Sequence of chain 1.A:
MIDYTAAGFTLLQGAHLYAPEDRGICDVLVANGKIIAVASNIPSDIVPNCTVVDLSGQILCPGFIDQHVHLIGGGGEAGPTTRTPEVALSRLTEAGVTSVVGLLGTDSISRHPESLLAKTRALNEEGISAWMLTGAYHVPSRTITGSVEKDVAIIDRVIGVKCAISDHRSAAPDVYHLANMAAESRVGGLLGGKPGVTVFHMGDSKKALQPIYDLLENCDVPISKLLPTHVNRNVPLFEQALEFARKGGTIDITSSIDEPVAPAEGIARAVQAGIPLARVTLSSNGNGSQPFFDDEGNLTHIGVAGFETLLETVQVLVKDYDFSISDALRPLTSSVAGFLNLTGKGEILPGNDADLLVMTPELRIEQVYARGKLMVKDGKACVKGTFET

The protein below binds the small molecule below.
Small molecule (SMILES): N[C@@H](CC(=O)N[C@@H](Cc1cnc[nH]1)C(=O)O)C(=O)O

Binding-site contacts:
Ligand atom O2 contacts residue GLY288 of chain 1.A at 3.7 Å.
Ligand atom O4 contacts residue PRO291 of chain 1.A at 3.6 Å.
Ligand atom C4 contacts residue SER289 of chain 1.A at 3.8 Å.
Ligand atom C2 contacts residue SER289 of chain 1.A at 3.6 Å.
Ligand atom C7 contacts residue ARG169 of chain 1.A at 3.7 Å.
Ligand atom CD2 contacts residue ILE257 of chain 1.A at 3.8 Å (hydrophobic).
Ligand atom O3 contacts residue TYR137 of chain 1.A at 2.8 Å (h-bond).
Ligand atom C1 contacts residue GLU77 of chain 1.A at 3.6 Å.
Ligand atom O3 contacts residue HIS201 of chain 1.A at 3.6 Å (h-bond).
Ligand atom N1 contacts residue TYR137 of chain 1.A at 3.0 Å (h-bond).
Ligand atom O2 contacts residue GLY75 of chain 1.A at 2.7 Å (h-bond).
Ligand atom N2 contacts residue ASN285 of chain 1.A at 3.5 Å (h-bond).
Ligand atom O1 contacts residue THR106 of chain 1.A at 3.0 Å (h-bond).
Ligand atom C3 contacts residue SER289 of chain 1.A at 3.7 Å.
Ligand atom N1 contacts residue GLU77 of chain 1.A at 2.9 Å (salt-bridge).
Ligand atom C4 contacts residue GLY75 of chain 1.A at 3.5 Å.
Ligand atom O2 contacts residue SER289 of chain 1.A at 3.2 Å (h-bond).
Ligand atom O1 contacts residue GLY105 of chain 1.A at 3.6 Å.
Ligand atom C2 contacts residue ZN1 of chain 1.C at 3.5 Å.
Ligand atom O5 contacts residue ARG233 of chain 1.A at 2.8 Å (salt-bridge).
Ligand atom N1 contacts residue ARG169 of chain 1.A at 3.5 Å (salt-bridge).
Ligand atom O5 contacts residue ARG169 of chain 1.A at 3.2 Å (salt-bridge).
Ligand atom N2 contacts residue SER289 of chain 1.A at 2.9 Å (h-bond).
Ligand atom ND1 contacts residue PRO291 of chain 1.A at 3.7 Å.
Ligand atom CD2 contacts residue ARG233 of chain 1.A at 3.5 Å.
Ligand atom CE1 contacts residue ARG233 of chain 1.A at 3.3 Å.
Ligand atom O2 contacts residue GLY74 of chain 1.A at 3.6 Å.
Ligand atom C3 contacts residue TYR137 of chain 1.A at 3.6 Å (hydrophobic).
Ligand atom C5 contacts residue SER289 of chain 1.A at 3.6 Å.
Ligand atom C3 contacts residue ZN1 of chain 1.D at 3.7 Å.
Ligand atom O4 contacts residue TYR137 of chain 1.A at 3.7 Å.
Ligand atom O3 contacts residue ZN1 of chain 1.C at 3.6 Å.
Ligand atom C3 contacts residue ZN1 of chain 1.C at 3.8 Å.
Ligand atom O3 contacts residue ZN1 of chain 1.D at 2.5 Å.
Ligand atom NE2 contacts residue ARG233 of chain 1.A at 3.1 Å (salt-bridge).
Ligand atom CB contacts residue SER289 of chain 1.A at 3.5 Å.
Ligand atom O5 contacts residue HIS201 of chain 1.A at 3.3 Å.
Ligand atom O4 contacts residue ARG169 of chain 1.A at 2.7 Å (salt-bridge).
Ligand atom N1 contacts residue THR106 of chain 1.A at 3.3 Å (h-bond).
Ligand atom C1 contacts residue SER289 of chain 1.A at 3.5 Å.